Sequence of chain 1.A:
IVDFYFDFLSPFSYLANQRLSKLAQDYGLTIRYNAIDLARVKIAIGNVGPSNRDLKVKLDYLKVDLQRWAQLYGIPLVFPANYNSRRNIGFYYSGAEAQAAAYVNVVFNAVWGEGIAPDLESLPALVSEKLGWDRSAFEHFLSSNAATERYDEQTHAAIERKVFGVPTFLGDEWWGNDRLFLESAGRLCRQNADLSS

A small-molecule ligand and the protein it binds are described below.
Small molecule (SMILES): O=C(O)[C@]1(O)C=Cc2ccccc2O1

Binding-site contacts:
Ligand atom C6 contacts residue PHE13 of chain 1.A at 3.7 Å (hydrophobic).
Ligand atom C6 contacts residue GSH1 of chain 1.D at 3.5 Å.
Ligand atom O10 contacts residue TOH1 of chain 1.E at 1.4 Å (h-bond).
Ligand atom C7 contacts residue TOH1 of chain 1.E at 1.6 Å.
Ligand atom C2 contacts residue TOH1 of chain 1.E at 0.5 Å.
Ligand atom C6 contacts residue PRO12 of chain 1.A at 3.9 Å (hydrophobic).
Ligand atom C5 contacts residue PRO12 of chain 1.A at 3.7 Å (hydrophobic).
Ligand atom O11 contacts residue PO41 of chain 1.B at 2.4 Å (h-bond).
Ligand atom O10 contacts residue ASN53 of chain 1.A at 3.4 Å (h-bond).
Ligand atom C5 contacts residue PHE13 of chain 1.A at 3.9 Å (hydrophobic).
Ligand atom C8 contacts residue PO41 of chain 1.B at 2.9 Å.
Ligand atom C1 contacts residue TOH1 of chain 1.E at 0.3 Å.
Ligand atom C4 contacts residue TOH1 of chain 1.E at 0.6 Å.
Ligand atom C9 contacts residue TOH1 of chain 1.E at 0.5 Å.
Ligand atom O11 contacts residue SER52 of chain 1.A at 3.1 Å.
Ligand atom C8 contacts residue TOH1 of chain 1.E at 1.5 Å.
Ligand atom C5 contacts residue TOH1 of chain 1.E at 0.4 Å.
Ligand atom C1 contacts residue GSH1 of chain 1.D at 3.3 Å.
Ligand atom C6 contacts residue TOH1 of chain 1.E at 0.4 Å.
Ligand atom O2 contacts residue TOH1 of chain 1.E at 0.7 Å.
Ligand atom O8 contacts residue TOH1 of chain 1.E at 1.3 Å.
Ligand atom C4 contacts residue LEU60 of chain 1.A at 3.6 Å (hydrophobic).
Ligand atom C8 contacts residue GSH1 of chain 1.D at 3.3 Å.
Ligand atom O10 contacts residue PO41 of chain 1.B at 0.7 Å (h-bond).
Ligand atom C10 contacts residue TOH1 of chain 1.E at 0.3 Å.
Ligand atom C9 contacts residue PO41 of chain 1.B at 3.1 Å.
Ligand atom O8 contacts residue PO41 of chain 1.B at 3.7 Å.
Ligand atom C10 contacts residue PO41 of chain 1.B at 1.8 Å.
Ligand atom O10 contacts residue SER52 of chain 1.A at 3.8 Å.
Ligand atom O8 contacts residue ARG54 of chain 1.A at 3.1 Å (salt-bridge).
Ligand atom O11 contacts residue ARG54 of chain 1.A at 2.5 Å (salt-bridge).
Ligand atom O11 contacts residue ASN53 of chain 1.A at 3.3 Å (h-bond).
Ligand atom C10 contacts residue ARG54 of chain 1.A at 3.5 Å.
Ligand atom C3 contacts residue TOH1 of chain 1.E at 0.7 Å.
Ligand atom C10 contacts residue SER52 of chain 1.A at 3.7 Å.
Ligand atom C10 contacts residue ASN53 of chain 1.A at 3.7 Å.
Ligand atom C7 contacts residue PO41 of chain 1.B at 3.4 Å.
Ligand atom O11 contacts residue TOH1 of chain 1.E at 1.2 Å (h-bond).
Ligand atom C7 contacts residue GSH1 of chain 1.D at 2.5 Å.
Ligand atom C3 contacts residue TYR84 of chain 1.A at 3.8 Å (hydrophobic).